This protein binds this small molecule.
Small molecule (SMILES): CC(=O)N[C@@H]1[C@@H](O)[C@H](O)[C@@H](CO)O[C@H]1O

Sequence of chain 1.C:
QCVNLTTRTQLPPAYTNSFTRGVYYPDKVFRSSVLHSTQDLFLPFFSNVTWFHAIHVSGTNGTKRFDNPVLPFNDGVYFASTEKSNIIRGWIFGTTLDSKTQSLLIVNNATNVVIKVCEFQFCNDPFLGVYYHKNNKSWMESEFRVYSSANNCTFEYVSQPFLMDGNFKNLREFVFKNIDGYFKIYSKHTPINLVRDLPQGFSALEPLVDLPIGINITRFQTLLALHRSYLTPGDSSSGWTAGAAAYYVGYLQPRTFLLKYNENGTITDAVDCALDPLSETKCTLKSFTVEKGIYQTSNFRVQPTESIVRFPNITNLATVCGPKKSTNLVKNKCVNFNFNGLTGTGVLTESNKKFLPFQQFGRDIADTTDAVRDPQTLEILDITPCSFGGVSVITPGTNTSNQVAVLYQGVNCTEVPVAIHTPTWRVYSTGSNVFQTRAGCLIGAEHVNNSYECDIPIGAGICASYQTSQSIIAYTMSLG

Binding-site contacts:
Ligand atom C4 contacts residue ASN269 of chain 1.C at 4.2 Å.
Ligand atom O7 contacts residue ASN269 of chain 1.C at 3.8 Å.
Ligand atom C7 contacts residue ASN269 of chain 1.C at 3.5 Å.
Ligand atom C5 contacts residue ASN269 of chain 1.C at 3.7 Å.
Ligand atom C3 contacts residue ASN269 of chain 1.C at 3.8 Å.
Ligand atom C1 contacts residue ASN269 of chain 1.C at 1.4 Å.
Ligand atom O7 contacts residue ASN267 of chain 1.C at 4.5 Å.
Ligand atom O6 contacts residue ASN269 of chain 1.C at 4.1 Å.
Ligand atom N2 contacts residue ASN269 of chain 1.C at 2.9 Å (h-bond).
Ligand atom C8 contacts residue ASN267 of chain 1.C at 4.3 Å.
Ligand atom C8 contacts residue GLU268 of chain 1.C at 4.0 Å.
Ligand atom O5 contacts residue ASN269 of chain 1.C at 2.4 Å (h-bond).
Ligand atom C2 contacts residue ASN269 of chain 1.C at 2.4 Å.